Binding-site contacts:
Ligand atom C1 contacts residue ASN107 of chain 1.A at 1.5 Å.
Ligand atom N2 contacts residue ASN106 of chain 1.A at 4.2 Å.
Ligand atom O7 contacts residue ASN107 of chain 1.A at 3.8 Å.
Ligand atom O7 contacts residue GLY293 of chain 1.A at 3.3 Å.
Ligand atom N2 contacts residue ASN107 of chain 1.A at 2.8 Å (h-bond).
Ligand atom C7 contacts residue ASN107 of chain 1.A at 3.4 Å.
Ligand atom C7 contacts residue ASN106 of chain 1.A at 4.4 Å.
Ligand atom O5 contacts residue ASN107 of chain 1.A at 2.4 Å (h-bond).
Ligand atom C7 contacts residue GLY293 of chain 1.A at 4.4 Å.
Ligand atom C3 contacts residue ASN107 of chain 1.A at 3.7 Å.
Ligand atom C4 contacts residue ASN107 of chain 1.A at 4.2 Å.
Ligand atom C8 contacts residue ASN106 of chain 1.A at 3.7 Å.
Ligand atom C6 contacts residue ARG296 of chain 1.A at 4.5 Å.
Ligand atom C5 contacts residue ASN107 of chain 1.A at 3.7 Å.
Ligand atom C8 contacts residue ASN107 of chain 1.A at 4.4 Å.
Ligand atom C6 contacts residue ASP294 of chain 1.A at 3.6 Å.
Ligand atom C2 contacts residue ASN107 of chain 1.A at 2.4 Å.

The protein below binds the small molecule below.
Small molecule (SMILES): CC(=O)N[C@H]1[C@H](O[C@H]2[C@H](O)[C@@H](NC(C)=O)CO[C@@H]2CO[C@@H]2O[C@@H](C)[C@@H](O)[C@@H](O)[C@@H]2O)O[C@H](CO)[C@@H](O)[C@@H]1O

Sequence of chain 1.A:
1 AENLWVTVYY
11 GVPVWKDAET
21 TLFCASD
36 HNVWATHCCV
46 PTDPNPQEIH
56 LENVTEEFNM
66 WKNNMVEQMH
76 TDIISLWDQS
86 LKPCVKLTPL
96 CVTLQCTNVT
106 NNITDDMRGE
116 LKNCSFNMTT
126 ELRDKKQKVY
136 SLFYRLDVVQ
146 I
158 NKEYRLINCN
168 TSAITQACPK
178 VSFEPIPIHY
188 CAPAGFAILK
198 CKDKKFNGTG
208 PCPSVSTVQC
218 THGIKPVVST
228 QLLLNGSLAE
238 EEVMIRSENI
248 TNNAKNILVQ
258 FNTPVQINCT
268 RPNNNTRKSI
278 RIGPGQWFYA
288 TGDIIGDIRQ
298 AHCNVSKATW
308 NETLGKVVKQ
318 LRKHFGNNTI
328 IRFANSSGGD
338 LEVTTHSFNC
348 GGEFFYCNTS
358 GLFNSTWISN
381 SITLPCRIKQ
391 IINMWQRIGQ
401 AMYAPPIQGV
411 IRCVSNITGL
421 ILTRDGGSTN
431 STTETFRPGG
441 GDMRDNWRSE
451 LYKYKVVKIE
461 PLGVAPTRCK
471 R